Binding-site contacts:
Ligand atom FBZ contacts residue GLN15 of chain 1.D at 3.8 Å.
Ligand atom FBZ contacts residue TYR222 of chain 1.D at 3.7 Å.
Ligand atom CAR contacts residue LEU225 of chain 1.D at 3.8 Å (hydrophobic).
Ligand atom CBT contacts residue THR221 of chain 1.D at 3.8 Å.
Ligand atom CAS contacts residue VAL175 of chain 1.D at 3.9 Å (hydrophobic).
Ligand atom CAL contacts residue VAL175 of chain 1.D at 3.6 Å (hydrophobic).
Ligand atom CAB contacts residue PRO220 of chain 1.D at 3.7 Å (hydrophobic).
Ligand atom NAI contacts residue THR221 of chain 1.D at 3.5 Å.
Ligand atom NBE contacts residue ASP177 of chain 1.D at 3.3 Å (salt-bridge).
Ligand atom CAR contacts residue THR221 of chain 1.D at 3.8 Å.
Ligand atom CAE contacts residue TYR222 of chain 1.D at 3.8 Å (hydrophobic).
Ligand atom CBX contacts residue GLN15 of chain 1.D at 3.4 Å.
Ligand atom CBC contacts residue ASP177 of chain 1.D at 3.7 Å.
Ligand atom CAC contacts residue TYR222 of chain 1.D at 3.8 Å (hydrophobic).
Ligand atom CBY contacts residue GLN15 of chain 1.D at 3.7 Å.
Ligand atom OAK contacts residue THR221 of chain 1.D at 3.5 Å.
Ligand atom OAK contacts residue PRO220 of chain 1.D at 3.8 Å.
Ligand atom CAR contacts residue VAL175 of chain 1.D at 3.8 Å (hydrophobic).
Ligand atom OBL contacts residue GLY223 of chain 1.D at 2.9 Å (h-bond).
Ligand atom OBL contacts residue TYR222 of chain 1.D at 3.0 Å (h-bond).
Ligand atom CAR contacts residue PRO220 of chain 1.D at 3.3 Å (hydrophobic).
Ligand atom OCB contacts residue ARG276 of chain 1.D at 2.8 Å (salt-bridge).
Ligand atom FBZ contacts residue GLN11 of chain 1.D at 2.7 Å.
Ligand atom CBH contacts residue ASP177 of chain 1.D at 3.6 Å.
Ligand atom CAN contacts residue TYR222 of chain 1.D at 3.7 Å (hydrophobic).
Ligand atom CAS contacts residue LYS174 of chain 1.D at 3.8 Å.
Ligand atom OBK contacts residue ASP177 of chain 1.D at 3.2 Å (salt-bridge).
Ligand atom CBD contacts residue ASP177 of chain 1.D at 3.5 Å.
Ligand atom CBW contacts residue GLN15 of chain 1.D at 3.6 Å.
Ligand atom CAT contacts residue TYR222 of chain 1.D at 3.9 Å (hydrophobic).
Ligand atom OCA contacts residue THR221 of chain 1.D at 2.6 Å (h-bond).
Ligand atom CBI contacts residue PRO173 of chain 1.D at 3.6 Å (hydrophobic).
Ligand atom OBL contacts residue THR221 of chain 1.D at 3.4 Å.
Ligand atom CAJ contacts residue VAL175 of chain 1.D at 3.8 Å (hydrophobic).
Ligand atom CBX contacts residue GTP1 of chain 1.S at 3.7 Å.
Ligand atom CBI contacts residue LYS174 of chain 1.D at 3.4 Å.
Ligand atom CBI contacts residue VAL175 of chain 1.D at 3.8 Å (hydrophobic).
Ligand atom NAI contacts residue TYR222 of chain 1.D at 3.2 Å (h-bond).
Ligand atom CBX contacts residue TYR222 of chain 1.D at 3.6 Å (hydrophobic).
Ligand atom FBZ contacts residue GTP1 of chain 1.S at 3.9 Å.

A small-molecule ligand and the protein it binds are described below.
Small molecule (SMILES): CCCCCCN(C(=O)[C@@H](NC(=O)[C@H]1CCCCN1C)[C@@H](C)CC)[C@H](C[C@@H](OC(C)=O)c1nc(C(=O)N[C@@H](Cc2ccc(F)cc2)C[C@H](C)C(=O)O)cs1)C(C)C

Sequence of chain 1.D:
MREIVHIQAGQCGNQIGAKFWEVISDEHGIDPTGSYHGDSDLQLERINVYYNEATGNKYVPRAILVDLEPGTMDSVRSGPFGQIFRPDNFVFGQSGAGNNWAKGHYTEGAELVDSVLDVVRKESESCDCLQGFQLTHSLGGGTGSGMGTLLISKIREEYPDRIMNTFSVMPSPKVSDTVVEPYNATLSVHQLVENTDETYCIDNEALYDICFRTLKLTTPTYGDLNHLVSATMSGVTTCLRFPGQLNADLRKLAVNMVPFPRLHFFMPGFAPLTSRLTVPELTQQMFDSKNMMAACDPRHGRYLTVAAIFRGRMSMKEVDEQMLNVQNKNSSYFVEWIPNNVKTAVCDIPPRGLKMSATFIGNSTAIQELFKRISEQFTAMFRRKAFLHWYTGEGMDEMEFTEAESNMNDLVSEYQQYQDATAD